Binding-site contacts:
Ligand atom N1 contacts residue TYR85 of chain 12.E at 3.5 Å.
Ligand atom N6 contacts residue THR45 of chain 12.E at 2.5 Å (h-bond).
Ligand atom C4 contacts residue LYS61 of chain 12.E at 3.7 Å.
Ligand atom N7 contacts residue TYR85 of chain 12.E at 3.7 Å.
Ligand atom C6 contacts residue SER47 of chain 12.E at 3.9 Å.
Ligand atom O6 contacts residue LYS61 of chain 12.E at 3.0 Å (salt-bridge).
Ligand atom N6 contacts residue TYR85 of chain 12.E at 3.3 Å.
Ligand atom N9 contacts residue TYR85 of chain 12.E at 4.0 Å.
Ligand atom N6 contacts residue CYS46 of chain 12.E at 3.4 Å (h-bond).
Ligand atom N6 contacts residue THR59 of chain 12.E at 2.8 Å (h-bond).
Ligand atom OP1 contacts residue LYS43 of chain 12.E at 2.9 Å (salt-bridge).
Ligand atom C6 contacts residue LYS61 of chain 12.E at 3.8 Å.
Ligand atom C5 contacts residue LYS61 of chain 12.E at 3.7 Å.
Ligand atom C5' contacts residue TYR85 of chain 12.E at 4.0 Å (hydrophobic).
Ligand atom OP1 contacts residue TYR85 of chain 12.E at 3.5 Å (h-bond).
Ligand atom C4 contacts residue TYR85 of chain 12.E at 3.8 Å (hydrophobic).
Ligand atom N9 contacts residue LYS61 of chain 12.E at 3.7 Å.
Ligand atom C2 contacts residue SER47 of chain 12.E at 3.4 Å.
Ligand atom C6 contacts residue THR45 of chain 12.E at 3.1 Å.
Ligand atom N6 contacts residue LYS61 of chain 12.E at 4.1 Å.
Ligand atom N6 contacts residue THR91 of chain 38.E at 3.5 Å (h-bond).
Ligand atom C2 contacts residue THR59 of chain 12.E at 4.1 Å.
Ligand atom N6 contacts residue SER47 of chain 12.E at 4.1 Å.
Ligand atom N7 contacts residue LYS61 of chain 12.E at 3.7 Å.
Ligand atom OP2 contacts residue GLU63 of chain 12.E at 3.6 Å (salt-bridge).
Ligand atom P contacts residue TYR85 of chain 12.E at 3.7 Å.
Ligand atom P contacts residue LYS43 of chain 12.E at 3.2 Å.
Ligand atom C6 contacts residue TYR85 of chain 12.E at 3.4 Å (hydrophobic).
Ligand atom C6 contacts residue THR59 of chain 12.E at 3.6 Å.
Ligand atom C5 contacts residue TYR85 of chain 12.E at 3.5 Å (hydrophobic).
Ligand atom C8 contacts residue TYR85 of chain 12.E at 3.8 Å (hydrophobic).
Ligand atom C8 contacts residue THR45 of chain 12.E at 3.8 Å.
Ligand atom N7 contacts residue THR45 of chain 12.E at 2.5 Å (h-bond).
Ligand atom N1 contacts residue SER47 of chain 12.E at 2.9 Å (h-bond).
Ligand atom C5 contacts residue VAL29 of chain 12.E at 4.0 Å (hydrophobic).
Ligand atom OP2 contacts residue LYS43 of chain 12.E at 2.7 Å (salt-bridge).
Ligand atom N1 contacts residue THR59 of chain 12.E at 3.5 Å.
Ligand atom C5 contacts residue THR45 of chain 12.E at 3.1 Å.
Ligand atom C6 contacts residue VAL29 of chain 12.E at 4.1 Å (hydrophobic).
Ligand atom C8 contacts residue LYS61 of chain 12.E at 3.7 Å.

This protein binds this small molecule.
Small molecule (SMILES): Nc1nc(=O)c2ncn([C@@H]3O[C@H](CO[P](=O)(O)O[C@H]4[C@@H](O)[C@H](n5cnc6c(N)ncnc65)O[C@@H]4CO[P](=O)(O)O[C@@H]4[C@@H](O)[C@H](n5cnc6c(N)ncnc65)O[C@@H]4COP(=O)=O)[C@@H](O)[C@H]3O)c2[nH]1

Sequence of chain 38.E:
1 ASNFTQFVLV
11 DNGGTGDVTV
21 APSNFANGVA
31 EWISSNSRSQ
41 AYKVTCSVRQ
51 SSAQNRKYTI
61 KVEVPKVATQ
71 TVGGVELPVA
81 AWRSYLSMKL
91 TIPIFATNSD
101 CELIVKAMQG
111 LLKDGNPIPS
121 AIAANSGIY

Sequence of chain 12.E:
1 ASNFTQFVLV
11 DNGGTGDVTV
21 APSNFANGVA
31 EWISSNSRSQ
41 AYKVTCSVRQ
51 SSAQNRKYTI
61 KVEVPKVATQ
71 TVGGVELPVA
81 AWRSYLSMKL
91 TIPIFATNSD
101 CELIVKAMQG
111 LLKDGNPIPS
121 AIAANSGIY